Binding-site contacts:
Ligand atom N2 contacts residue ASN346 of chain 1.A at 3.1 Å (h-bond).
Ligand atom C8 contacts residue SER359 of chain 1.A at 3.1 Å.
Ligand atom O7 contacts residue LEU319 of chain 1.A at 4.2 Å.
Ligand atom O6 contacts residue ASN346 of chain 1.A at 4.4 Å.
Ligand atom C1 contacts residue ASN346 of chain 1.A at 1.4 Å.
Ligand atom C7 contacts residue SER359 of chain 1.A at 4.3 Å.
Ligand atom C8 contacts residue ASN346 of chain 1.A at 3.8 Å.
Ligand atom O5 contacts residue ASN346 of chain 1.A at 2.4 Å (h-bond).
Ligand atom C5 contacts residue ASN346 of chain 1.A at 3.5 Å.
Ligand atom O6 contacts residue GLY345 of chain 1.A at 4.0 Å.
Ligand atom C3 contacts residue ASN346 of chain 1.A at 3.9 Å.
Ligand atom C4 contacts residue ASN346 of chain 1.A at 4.2 Å.
Ligand atom C2 contacts residue ASN346 of chain 1.A at 2.7 Å.
Ligand atom C7 contacts residue ASN346 of chain 1.A at 3.7 Å.

This small molecule binds to this protein.
Small molecule (SMILES): CC(=O)N[C@@H]1[C@@H](O)[C@H](O)[C@@H](CO)O[C@H]1O

Sequence of chain 1.A:
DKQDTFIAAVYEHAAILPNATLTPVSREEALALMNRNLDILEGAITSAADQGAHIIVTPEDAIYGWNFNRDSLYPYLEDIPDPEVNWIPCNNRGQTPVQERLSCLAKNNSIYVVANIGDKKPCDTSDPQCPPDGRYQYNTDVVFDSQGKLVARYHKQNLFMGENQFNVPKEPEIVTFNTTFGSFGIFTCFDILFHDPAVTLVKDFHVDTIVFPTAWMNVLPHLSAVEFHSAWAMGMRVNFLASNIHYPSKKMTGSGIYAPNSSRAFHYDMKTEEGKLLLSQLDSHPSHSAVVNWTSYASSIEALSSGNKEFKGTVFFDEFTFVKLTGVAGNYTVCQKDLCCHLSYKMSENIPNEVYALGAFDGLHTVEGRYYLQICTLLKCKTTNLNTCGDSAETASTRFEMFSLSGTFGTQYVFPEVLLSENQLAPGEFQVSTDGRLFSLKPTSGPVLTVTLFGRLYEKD